A small-molecule ligand and the protein it binds are described below.
Small molecule (SMILES): N[C@@H](Cc1ccccc1)C(=O)NCC(=O)NCC=O

Binding-site contacts:
Ligand atom CE1 contacts residue PHE1 of chain 1.D at 3.6 Å (hydrophobic).
Ligand atom CG contacts residue C8L1 of chain 1.G at 4.0 Å.
Ligand atom CG contacts residue PHE1 of chain 1.D at 3.7 Å (hydrophobic).
Ligand atom CE1 contacts residue C8L1 of chain 1.G at 3.4 Å.
Ligand atom CD2 contacts residue C8L1 of chain 1.G at 3.6 Å.
Ligand atom CA contacts residue C8L1 of chain 1.G at 3.6 Å.
Ligand atom CZ contacts residue C8L1 of chain 1.G at 3.4 Å.
Ligand atom CB contacts residue PHE1 of chain 1.D at 3.6 Å (hydrophobic).
Ligand atom CZ contacts residue PHE1 of chain 1.D at 3.8 Å (hydrophobic).
Ligand atom N contacts residue C8L1 of chain 1.G at 2.9 Å (h-bond).
Ligand atom CD1 contacts residue PHE1 of chain 1.D at 3.6 Å (hydrophobic).
Ligand atom CA contacts residue C8L1 of chain 1.G at 3.3 Å.
Ligand atom CE2 contacts residue C8L1 of chain 1.G at 3.6 Å.
Ligand atom N contacts residue C8L1 of chain 1.G at 3.1 Å (h-bond).
Ligand atom CD1 contacts residue C8L1 of chain 1.G at 3.8 Å.
Ligand atom CD2 contacts residue PHE1 of chain 1.D at 3.8 Å (hydrophobic).
Ligand atom C contacts residue C8L1 of chain 1.G at 4.0 Å.
Ligand atom O contacts residue C8L1 of chain 1.G at 3.1 Å (h-bond).
Ligand atom CE2 contacts residue PHE1 of chain 1.D at 3.8 Å (hydrophobic).
Ligand atom CB contacts residue C8L1 of chain 1.G at 3.9 Å.
Ligand atom C contacts residue C8L1 of chain 1.G at 3.7 Å.

Sequence of chain 1.D:
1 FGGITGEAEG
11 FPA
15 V